This protein binds this small molecule.
Small molecule (SMILES): N[C@@H]1[C@@H]2CC[C@H]1c1cccc(C(F)(F)F)c12

Sequence of chain 1.A:
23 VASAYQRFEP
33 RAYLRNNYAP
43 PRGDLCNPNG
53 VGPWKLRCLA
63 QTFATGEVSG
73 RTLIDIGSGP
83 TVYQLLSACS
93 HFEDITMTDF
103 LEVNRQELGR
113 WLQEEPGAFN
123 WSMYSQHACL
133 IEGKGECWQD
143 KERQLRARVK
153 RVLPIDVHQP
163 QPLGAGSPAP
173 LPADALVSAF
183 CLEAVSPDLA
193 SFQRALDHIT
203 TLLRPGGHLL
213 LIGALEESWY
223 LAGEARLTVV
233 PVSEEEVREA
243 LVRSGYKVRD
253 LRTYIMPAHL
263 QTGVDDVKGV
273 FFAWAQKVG

Binding-site contacts:
Ligand atom C2 contacts residue TYR35 of chain 1.A at 3.8 Å (hydrophobic).
Ligand atom C9 contacts residue TYR35 of chain 1.A at 3.6 Å (hydrophobic).
Ligand atom C9 contacts residue ASN39 of chain 1.A at 3.7 Å.
Ligand atom C6 contacts residue PHE182 of chain 1.A at 3.6 Å (hydrophobic).
Ligand atom C8 contacts residue TYR40 of chain 1.A at 3.3 Å (hydrophobic).
Ligand atom C12 contacts residue GLU219 of chain 1.A at 3.9 Å.
Ligand atom C6 contacts residue LYS57 of chain 1.A at 3.8 Å.
Ligand atom F3 contacts residue MET258 of chain 1.A at 3.2 Å.
Ligand atom F1 contacts residue VAL269 of chain 1.A at 3.1 Å.
Ligand atom F3 contacts residue VAL53 of chain 1.A at 3.6 Å.
Ligand atom F2 contacts residue MET258 of chain 1.A at 3.8 Å.
Ligand atom C8 contacts residue PHE182 of chain 1.A at 3.9 Å (hydrophobic).
Ligand atom C10 contacts residue ASN39 of chain 1.A at 3.8 Å.
Ligand atom C2 contacts residue TYR222 of chain 1.A at 3.8 Å (hydrophobic).
Ligand atom C2 contacts residue ASN39 of chain 1.A at 3.5 Å.
Ligand atom F1 contacts residue MET258 of chain 1.A at 3.8 Å.
Ligand atom C8 contacts residue ASN39 of chain 1.A at 3.8 Å.
Ligand atom F2 contacts residue PHE182 of chain 1.A at 3.4 Å.
Ligand atom N1 contacts residue TYR222 of chain 1.A at 3.6 Å.
Ligand atom F2 contacts residue VAL269 of chain 1.A at 3.7 Å.
Ligand atom C11 contacts residue MET258 of chain 1.A at 3.8 Å (hydrophobic).
Ligand atom F3 contacts residue VAL272 of chain 1.A at 3.7 Å.
Ligand atom C5 contacts residue PHE182 of chain 1.A at 3.7 Å (hydrophobic).
Ligand atom C10 contacts residue PHE182 of chain 1.A at 3.8 Å (hydrophobic).
Ligand atom C3 contacts residue GLU219 of chain 1.A at 3.3 Å.
Ligand atom C4 contacts residue GLU219 of chain 1.A at 3.8 Å.
Ligand atom C12 contacts residue PHE182 of chain 1.A at 3.5 Å (hydrophobic).
Ligand atom F2 contacts residue VAL272 of chain 1.A at 3.1 Å.
Ligand atom C7 contacts residue TYR40 of chain 1.A at 3.1 Å (hydrophobic).
Ligand atom C11 contacts residue ARG44 of chain 1.A at 3.8 Å.
Ligand atom C8 contacts residue TYR35 of chain 1.A at 3.2 Å (hydrophobic).
Ligand atom C3 contacts residue ASN39 of chain 1.A at 3.9 Å.
Ligand atom C7 contacts residue LYS57 of chain 1.A at 3.5 Å.
Ligand atom C3 contacts residue TYR222 of chain 1.A at 3.9 Å (hydrophobic).
Ligand atom C3 contacts residue ASP267 of chain 1.A at 3.2 Å.
Ligand atom C1 contacts residue TYR35 of chain 1.A at 3.4 Å (hydrophobic).
Ligand atom N1 contacts residue GLU219 of chain 1.A at 3.0 Å (salt-bridge).
Ligand atom F1 contacts residue ASP267 of chain 1.A at 3.7 Å.
Ligand atom C7 contacts residue PHE182 of chain 1.A at 3.7 Å (hydrophobic).
Ligand atom F1 contacts residue ARG44 of chain 1.A at 2.9 Å.